This protein binds this small molecule.
Small molecule (SMILES): CC1(C)CN2C(CS/C(=N\C3CCCCC3)NC3CCCCC3)=CSC2=N1

Sequence of chain 1.B:
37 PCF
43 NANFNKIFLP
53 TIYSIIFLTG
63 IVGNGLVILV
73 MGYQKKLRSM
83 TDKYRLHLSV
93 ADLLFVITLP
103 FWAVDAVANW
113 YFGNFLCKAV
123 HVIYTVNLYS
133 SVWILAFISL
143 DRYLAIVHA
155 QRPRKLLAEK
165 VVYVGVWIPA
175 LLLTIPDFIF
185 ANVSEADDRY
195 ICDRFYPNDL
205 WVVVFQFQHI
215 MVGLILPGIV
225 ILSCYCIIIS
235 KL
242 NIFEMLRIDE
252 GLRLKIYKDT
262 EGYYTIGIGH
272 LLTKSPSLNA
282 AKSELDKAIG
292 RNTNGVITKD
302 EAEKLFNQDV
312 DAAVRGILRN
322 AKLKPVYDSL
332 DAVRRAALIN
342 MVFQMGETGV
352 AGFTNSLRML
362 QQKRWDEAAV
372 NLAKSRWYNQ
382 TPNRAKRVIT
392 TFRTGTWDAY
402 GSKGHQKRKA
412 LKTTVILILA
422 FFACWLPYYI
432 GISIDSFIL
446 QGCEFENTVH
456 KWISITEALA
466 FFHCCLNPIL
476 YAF

Binding-site contacts:
Ligand atom C11 contacts residue ASP107 of chain 1.B at 4.3 Å.
Ligand atom C14 contacts residue ASP107 of chain 1.B at 4.0 Å.
Ligand atom C12 contacts residue ARG193 of chain 1.B at 3.9 Å.
Ligand atom C9 contacts residue ASP107 of chain 1.B at 3.9 Å.
Ligand atom C13 contacts residue ARG193 of chain 1.B at 3.2 Å.
Ligand atom C3 contacts residue ARG198 of chain 1.B at 4.1 Å.
Ligand atom C16 contacts residue CYS196 of chain 1.B at 4.1 Å (hydrophobic).
Ligand atom C20 contacts residue TRP112 of chain 1.B at 4.0 Å (hydrophobic).
Ligand atom C2 contacts residue ARG198 of chain 1.B at 3.9 Å.
Ligand atom C13 contacts residue ASP107 of chain 1.B at 3.9 Å.
Ligand atom N1 contacts residue GLU462 of chain 1.B at 2.7 Å (salt-bridge).
Ligand atom C6 contacts residue ARG198 of chain 1.B at 3.7 Å.
Ligand atom C19 contacts residue TRP104 of chain 1.B at 4.1 Å (hydrophobic).
Ligand atom C21 contacts residue ASP107 of chain 1.B at 3.6 Å.
Ligand atom C21 contacts residue CYS196 of chain 1.B at 3.2 Å (hydrophobic).
Ligand atom C11 contacts residue ARG193 of chain 1.B at 3.8 Å.
Ligand atom C1 contacts residue ARG198 of chain 1.B at 3.5 Å.
Ligand atom C20 contacts residue CYS196 of chain 1.B at 4.2 Å (hydrophobic).
Ligand atom C20 contacts residue VAL122 of chain 1.B at 4.2 Å (hydrophobic).
Ligand atom N4 contacts residue ASP107 of chain 1.B at 2.8 Å (salt-bridge).
Ligand atom C3 contacts residue TYR126 of chain 1.B at 3.4 Å (hydrophobic).
Ligand atom C1 contacts residue GLU462 of chain 1.B at 3.8 Å.
Ligand atom C18 contacts residue TRP104 of chain 1.B at 3.6 Å (hydrophobic).
Ligand atom C19 contacts residue HIS123 of chain 1.B at 4.1 Å.
Ligand atom C16 contacts residue ASP107 of chain 1.B at 3.1 Å.
Ligand atom C3 contacts residue GLU462 of chain 1.B at 4.0 Å.
Ligand atom C11 contacts residue ILE195 of chain 1.B at 3.6 Å (hydrophobic).
Ligand atom C10 contacts residue ASP107 of chain 1.B at 4.1 Å.
Ligand atom C1 contacts residue TYR429 of chain 1.B at 4.2 Å (hydrophobic).
Ligand atom S1 contacts residue GLU462 of chain 1.B at 3.1 Å (salt-bridge).
Ligand atom C8 contacts residue ASP197 of chain 1.B at 4.1 Å.
Ligand atom C4 contacts residue GLU462 of chain 1.B at 3.4 Å.
Ligand atom C12 contacts residue ILE195 of chain 1.B at 3.5 Å (hydrophobic).
Ligand atom C15 contacts residue ASP107 of chain 1.B at 3.1 Å.
Ligand atom C2 contacts residue GLU462 of chain 1.B at 3.6 Å.
Ligand atom S2 contacts residue ASP197 of chain 1.B at 3.4 Å.
Ligand atom N4 contacts residue CYS196 of chain 1.B at 4.0 Å.
Ligand atom C9 contacts residue CYS196 of chain 1.B at 3.8 Å (hydrophobic).
Ligand atom S2 contacts residue CYS196 of chain 1.B at 3.3 Å (h-bond).
Ligand atom C19 contacts residue VAL122 of chain 1.B at 3.9 Å (hydrophobic).